Sequence of chain 1.B:
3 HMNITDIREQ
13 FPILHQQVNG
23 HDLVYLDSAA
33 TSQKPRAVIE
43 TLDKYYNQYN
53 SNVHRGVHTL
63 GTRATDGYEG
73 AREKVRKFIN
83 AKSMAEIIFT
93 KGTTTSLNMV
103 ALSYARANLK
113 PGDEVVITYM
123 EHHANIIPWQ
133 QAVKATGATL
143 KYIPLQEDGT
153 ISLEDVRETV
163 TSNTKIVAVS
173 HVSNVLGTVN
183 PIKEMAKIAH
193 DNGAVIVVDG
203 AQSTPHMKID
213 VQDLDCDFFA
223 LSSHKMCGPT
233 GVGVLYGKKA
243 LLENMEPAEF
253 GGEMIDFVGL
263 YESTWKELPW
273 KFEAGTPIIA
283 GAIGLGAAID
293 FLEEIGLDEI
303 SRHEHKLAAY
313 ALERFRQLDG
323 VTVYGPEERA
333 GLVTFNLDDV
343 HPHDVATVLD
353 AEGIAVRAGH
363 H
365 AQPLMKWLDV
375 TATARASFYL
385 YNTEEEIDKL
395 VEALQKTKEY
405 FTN

Binding-site contacts:
Ligand atom C2 contacts residue HIS124 of chain 1.B at 3.5 Å.
Ligand atom OXT contacts residue ARG359 of chain 1.B at 3.0 Å (salt-bridge).
Ligand atom OP1 contacts residue THR96 of chain 1.B at 3.6 Å.
Ligand atom C4 contacts residue HIS124 of chain 1.B at 3.5 Å.
Ligand atom OXT contacts residue ASN176 of chain 1.B at 2.9 Å (h-bond).
Ligand atom C6 contacts residue HIS124 of chain 1.B at 3.5 Å.
Ligand atom O contacts residue ARG359 of chain 1.B at 2.5 Å (salt-bridge).
Ligand atom O contacts residue ARG379 of chain 1.B at 3.3 Å (salt-bridge).
Ligand atom OP3 contacts residue HIS226 of chain 1.B at 2.8 Å (h-bond).
Ligand atom N1 contacts residue ASP201 of chain 1.B at 3.0 Å (salt-bridge).
Ligand atom OP4 contacts residue SER224 of chain 1.B at 3.5 Å (h-bond).
Ligand atom CA contacts residue LYS227 of chain 1.B at 3.4 Å.
Ligand atom OP2 contacts residue SER224 of chain 1.B at 3.7 Å.
Ligand atom C contacts residue ARG359 of chain 1.B at 2.8 Å.
Ligand atom C3 contacts residue HIS124 of chain 1.B at 3.5 Å.
Ligand atom OP1 contacts residue GLY277 of chain 1.C at 3.6 Å.
Ligand atom N1 contacts residue ALA203 of chain 1.B at 3.6 Å.
Ligand atom P contacts residue SER224 of chain 1.B at 3.5 Å.
Ligand atom OXT contacts residue HIS363 of chain 1.B at 3.4 Å (h-bond).
Ligand atom OP4 contacts residue THR95 of chain 1.B at 3.5 Å.
Ligand atom OP2 contacts residue THR95 of chain 1.B at 3.4 Å (h-bond).
Ligand atom P contacts residue THR278 of chain 1.C at 3.5 Å.
Ligand atom OP3 contacts residue THR278 of chain 1.C at 3.3 Å (h-bond).
Ligand atom OXT contacts residue HIS124 of chain 1.B at 3.4 Å (h-bond).
Ligand atom O3A contacts residue GLN204 of chain 1.B at 3.1 Å (h-bond).
Ligand atom C5A contacts residue THR96 of chain 1.B at 3.6 Å.
Ligand atom O contacts residue ALA31 of chain 1.B at 3.2 Å (h-bond).
Ligand atom O3A contacts residue LYS227 of chain 1.B at 3.2 Å.
Ligand atom N1 contacts residue HIS124 of chain 1.B at 3.5 Å.
Ligand atom O contacts residue ALA32 of chain 1.B at 3.4 Å.
Ligand atom C5 contacts residue HIS124 of chain 1.B at 3.5 Å.
Ligand atom C4A contacts residue LYS227 of chain 1.B at 3.2 Å.
Ligand atom P contacts residue THR96 of chain 1.B at 3.5 Å.
Ligand atom C2 contacts residue ALA203 of chain 1.B at 3.6 Å (hydrophobic).
Ligand atom CB contacts residue HIS124 of chain 1.B at 3.1 Å.
Ligand atom OP2 contacts residue THR96 of chain 1.B at 2.6 Å (h-bond).
Ligand atom OP1 contacts residue THR278 of chain 1.C at 2.8 Å (h-bond).
Ligand atom N contacts residue LYS227 of chain 1.B at 2.8 Å (salt-bridge).
Ligand atom OP3 contacts residue SER224 of chain 1.B at 2.6 Å (h-bond).
Ligand atom C6 contacts residue ASP201 of chain 1.B at 3.5 Å.

This small molecule binds to this protein.
Small molecule (SMILES): Cc1ncc(COP(=O)(O)O)c(CNC(C)C(=O)O)c1O

Sequence of chain 1.C:
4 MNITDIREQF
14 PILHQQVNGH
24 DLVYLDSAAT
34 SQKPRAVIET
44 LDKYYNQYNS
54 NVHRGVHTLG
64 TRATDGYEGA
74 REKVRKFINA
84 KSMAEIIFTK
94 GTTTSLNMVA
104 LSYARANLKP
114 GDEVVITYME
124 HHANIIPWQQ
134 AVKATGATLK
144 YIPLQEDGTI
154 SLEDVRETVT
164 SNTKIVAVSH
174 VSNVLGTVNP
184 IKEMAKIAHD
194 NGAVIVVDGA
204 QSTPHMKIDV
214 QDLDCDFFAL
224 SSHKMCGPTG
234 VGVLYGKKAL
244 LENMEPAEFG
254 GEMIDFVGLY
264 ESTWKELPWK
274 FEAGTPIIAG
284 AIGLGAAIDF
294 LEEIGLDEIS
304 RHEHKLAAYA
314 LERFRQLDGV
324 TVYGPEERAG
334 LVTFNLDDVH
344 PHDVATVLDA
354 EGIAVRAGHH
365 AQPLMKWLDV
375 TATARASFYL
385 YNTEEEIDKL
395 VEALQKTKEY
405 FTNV